Sequence of chain 16.A:
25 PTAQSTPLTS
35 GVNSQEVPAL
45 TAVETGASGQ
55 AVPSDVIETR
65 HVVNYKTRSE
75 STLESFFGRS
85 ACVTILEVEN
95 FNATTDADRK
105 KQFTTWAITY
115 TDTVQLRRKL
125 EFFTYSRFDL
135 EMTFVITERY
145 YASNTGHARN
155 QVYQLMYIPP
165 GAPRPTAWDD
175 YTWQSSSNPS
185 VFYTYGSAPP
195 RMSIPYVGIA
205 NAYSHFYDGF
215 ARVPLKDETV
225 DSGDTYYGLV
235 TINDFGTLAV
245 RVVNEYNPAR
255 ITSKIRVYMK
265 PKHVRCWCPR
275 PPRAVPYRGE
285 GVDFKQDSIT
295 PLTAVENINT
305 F

Sequence of chain 17.A:
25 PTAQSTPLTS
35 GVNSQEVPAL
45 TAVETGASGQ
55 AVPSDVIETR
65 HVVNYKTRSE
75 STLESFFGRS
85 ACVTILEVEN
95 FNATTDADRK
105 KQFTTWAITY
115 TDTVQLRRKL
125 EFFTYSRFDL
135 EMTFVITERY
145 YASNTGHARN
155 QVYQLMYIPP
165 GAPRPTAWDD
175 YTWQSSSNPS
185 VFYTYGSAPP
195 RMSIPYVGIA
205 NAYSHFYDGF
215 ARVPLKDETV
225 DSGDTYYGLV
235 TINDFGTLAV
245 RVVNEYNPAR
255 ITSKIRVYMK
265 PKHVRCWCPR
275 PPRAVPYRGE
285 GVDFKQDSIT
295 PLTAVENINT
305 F

The small molecule below binds the protein below.
Small molecule (SMILES): CCCCO[C@]1(C(=O)O)C[C@H](O)[C@@H](NC(C)=O)[C@H]([C@H](O)[C@H](O)CO)O1

Binding-site contacts:
Ligand atom C11 contacts residue TYR250 of chain 16.A at 3.1 Å (hydrophobic).
Ligand atom C10 contacts residue TYR250 of chain 16.A at 2.9 Å (hydrophobic).
Ligand atom C8 contacts residue ALA146 of chain 17.A at 4.4 Å (hydrophobic).
Ligand atom C3 contacts residue PRO252 of chain 16.A at 4.3 Å (hydrophobic).
Ligand atom C6 contacts residue TYR145 of chain 17.A at 3.4 Å (hydrophobic).
Ligand atom C7 contacts residue TYR145 of chain 17.A at 3.9 Å (hydrophobic).
Ligand atom O4 contacts residue PRO252 of chain 16.A at 4.0 Å.
Ligand atom C9 contacts residue TYR145 of chain 17.A at 4.2 Å (hydrophobic).
Ligand atom O4 contacts residue ASN251 of chain 16.A at 4.3 Å.
Ligand atom C6 contacts residue ALA146 of chain 17.A at 4.3 Å (hydrophobic).
Ligand atom C4 contacts residue TYR145 of chain 17.A at 3.6 Å (hydrophobic).
Ligand atom N5 contacts residue TYR250 of chain 16.A at 3.9 Å.
Ligand atom O4 contacts residue TYR250 of chain 16.A at 3.0 Å.
Ligand atom O1A contacts residue ALA146 of chain 17.A at 3.2 Å.
Ligand atom O1B contacts residue SER147 of chain 17.A at 2.6 Å (h-bond).
Ligand atom O1A contacts residue ASN148 of chain 17.A at 4.5 Å.
Ligand atom O1B contacts residue PRO252 of chain 16.A at 3.4 Å.
Ligand atom C4 contacts residue PRO252 of chain 16.A at 4.3 Å (hydrophobic).
Ligand atom O10 contacts residue TYR250 of chain 16.A at 2.3 Å (h-bond).
Ligand atom C4 contacts residue TYR250 of chain 16.A at 4.3 Å (hydrophobic).
Ligand atom C1 contacts residue PRO252 of chain 16.A at 4.1 Å (hydrophobic).
Ligand atom C5 contacts residue TYR145 of chain 17.A at 3.4 Å (hydrophobic).
Ligand atom O1A contacts residue SER147 of chain 17.A at 3.1 Å (h-bond).
Ligand atom O10 contacts residue ASN96 of chain 16.A at 4.3 Å.
Ligand atom C1 contacts residue ALA146 of chain 17.A at 4.0 Å (hydrophobic).
Ligand atom O4 contacts residue TYR145 of chain 17.A at 4.1 Å.
Ligand atom N5 contacts residue TYR145 of chain 17.A at 2.6 Å (h-bond).
Ligand atom O8 contacts residue ALA146 of chain 17.A at 3.4 Å.
Ligand atom C11 contacts residue TYR145 of chain 17.A at 3.8 Å (hydrophobic).
Ligand atom C1 contacts residue SER147 of chain 17.A at 3.6 Å.
Ligand atom C10 contacts residue TYR145 of chain 17.A at 3.6 Å (hydrophobic).
Ligand atom C11 contacts residue ARG143 of chain 17.A at 3.9 Å.
Ligand atom O9 contacts residue TYR145 of chain 17.A at 4.3 Å.
Ligand atom O1B contacts residue ALA146 of chain 17.A at 4.3 Å.